Sequence of chain 33.B:
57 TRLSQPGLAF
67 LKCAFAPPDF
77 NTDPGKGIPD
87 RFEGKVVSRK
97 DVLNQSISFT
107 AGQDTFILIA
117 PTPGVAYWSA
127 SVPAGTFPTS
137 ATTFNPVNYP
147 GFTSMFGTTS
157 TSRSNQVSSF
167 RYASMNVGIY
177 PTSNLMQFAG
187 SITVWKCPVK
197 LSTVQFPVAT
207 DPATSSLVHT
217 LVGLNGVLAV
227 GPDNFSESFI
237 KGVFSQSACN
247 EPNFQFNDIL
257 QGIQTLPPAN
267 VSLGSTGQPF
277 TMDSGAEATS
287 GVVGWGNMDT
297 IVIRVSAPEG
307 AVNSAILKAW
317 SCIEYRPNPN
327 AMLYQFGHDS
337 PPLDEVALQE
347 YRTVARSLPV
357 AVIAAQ

A protein and the small-molecule ligand that binds it are described below.
Small molecule (SMILES): CC(C)[C@H](NC(=O)[C@H](CCCN=C(N)N)NC(=O)[C@@H](N)CCC(=O)O)C(=O)N[C@H](C=O)CCCCN

Binding-site contacts:
Ligand atom CG2 contacts residue PHE76 of chain 33.B at 3.8 Å (hydrophobic).